Sequence of chain 1.C:
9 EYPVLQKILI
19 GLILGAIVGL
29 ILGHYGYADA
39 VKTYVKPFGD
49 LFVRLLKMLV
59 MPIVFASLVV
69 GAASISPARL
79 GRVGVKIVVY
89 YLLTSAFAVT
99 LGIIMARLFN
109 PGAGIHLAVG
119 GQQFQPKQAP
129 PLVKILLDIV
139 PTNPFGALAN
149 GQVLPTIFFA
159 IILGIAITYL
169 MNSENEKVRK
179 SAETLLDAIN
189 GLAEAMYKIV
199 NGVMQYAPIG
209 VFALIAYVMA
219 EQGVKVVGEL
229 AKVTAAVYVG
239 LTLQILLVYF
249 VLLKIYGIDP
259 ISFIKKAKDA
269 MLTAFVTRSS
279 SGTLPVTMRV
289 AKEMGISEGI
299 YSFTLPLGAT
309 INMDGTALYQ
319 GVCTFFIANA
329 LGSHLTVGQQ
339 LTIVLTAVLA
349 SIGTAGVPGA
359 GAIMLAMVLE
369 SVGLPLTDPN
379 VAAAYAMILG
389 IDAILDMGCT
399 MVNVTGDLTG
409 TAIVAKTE

Binding-site contacts:
Ligand atom CA contacts residue THR398 of chain 1.C at 3.3 Å.
Ligand atom O contacts residue ASN401 of chain 1.C at 4.3 Å.
Ligand atom O contacts residue ARG276 of chain 1.C at 3.4 Å (salt-bridge).
Ligand atom CB contacts residue GLY359 of chain 1.C at 4.1 Å.
Ligand atom N contacts residue ARG276 of chain 1.C at 2.9 Å (salt-bridge).
Ligand atom CA contacts residue ASP394 of chain 1.C at 4.1 Å.
Ligand atom N contacts residue THR398 of chain 1.C at 2.9 Å (h-bond).
Ligand atom CB contacts residue THR314 of chain 1.C at 3.3 Å.
Ligand atom CB contacts residue ASP394 of chain 1.C at 4.1 Å.
Ligand atom CA contacts residue ASN401 of chain 1.C at 3.5 Å.
Ligand atom O contacts residue SER277 of chain 1.C at 3.9 Å.
Ligand atom C contacts residue ARG276 of chain 1.C at 4.1 Å.
Ligand atom CB contacts residue ASN401 of chain 1.C at 3.9 Å.
Ligand atom O contacts residue THR398 of chain 1.C at 3.4 Å.
Ligand atom C contacts residue GLY354 of chain 1.C at 4.3 Å.
Ligand atom C contacts residue ALA353 of chain 1.C at 4.4 Å (hydrophobic).
Ligand atom CA contacts residue THR314 of chain 1.C at 3.9 Å.
Ligand atom C contacts residue SER278 of chain 1.C at 3.0 Å.
Ligand atom O contacts residue GLY354 of chain 1.C at 3.9 Å.
Ligand atom C contacts residue THR398 of chain 1.C at 3.7 Å.
Ligand atom OG contacts residue ASP394 of chain 1.C at 3.1 Å (salt-bridge).
Ligand atom C contacts residue ASN401 of chain 1.C at 3.3 Å.
Ligand atom CB contacts residue VAL355 of chain 1.C at 4.5 Å (hydrophobic).
Ligand atom O contacts residue VAL355 of chain 1.C at 3.8 Å.
Ligand atom OG contacts residue GLY359 of chain 1.C at 3.8 Å.
Ligand atom CA contacts residue ARG276 of chain 1.C at 4.0 Å.
Ligand atom OG contacts residue THR314 of chain 1.C at 2.7 Å (h-bond).
Ligand atom OG contacts residue ASN401 of chain 1.C at 4.4 Å.
Ligand atom C contacts residue MET311 of chain 1.C at 4.1 Å (hydrophobic).
Ligand atom N contacts residue VAL355 of chain 1.C at 3.9 Å.
Ligand atom C contacts residue VAL355 of chain 1.C at 4.4 Å (hydrophobic).
Ligand atom OG contacts residue ALA360 of chain 1.C at 4.4 Å.
Ligand atom CB contacts residue ALA353 of chain 1.C at 4.0 Å (hydrophobic).
Ligand atom N contacts residue ASP394 of chain 1.C at 3.0 Å (salt-bridge).
Ligand atom N contacts residue PRO356 of chain 1.C at 4.4 Å.
Ligand atom O contacts residue SER278 of chain 1.C at 2.9 Å (h-bond).
Ligand atom CA contacts residue SER278 of chain 1.C at 4.3 Å.
Ligand atom N contacts residue GLY357 of chain 1.C at 4.0 Å.
Ligand atom CB contacts residue MET311 of chain 1.C at 4.2 Å (hydrophobic).

This small molecule binds to this protein.
Small molecule (SMILES): N[C@@H](CO)C(=O)O